A small-molecule ligand and the protein it binds are described below.
Small molecule (SMILES): CN1[C@H]2C[C@H](OC(=O)[C@H](CO)c3ccccc3)C[C@@H]1[C@@H](O)C2

Sequence of chain 1.A:
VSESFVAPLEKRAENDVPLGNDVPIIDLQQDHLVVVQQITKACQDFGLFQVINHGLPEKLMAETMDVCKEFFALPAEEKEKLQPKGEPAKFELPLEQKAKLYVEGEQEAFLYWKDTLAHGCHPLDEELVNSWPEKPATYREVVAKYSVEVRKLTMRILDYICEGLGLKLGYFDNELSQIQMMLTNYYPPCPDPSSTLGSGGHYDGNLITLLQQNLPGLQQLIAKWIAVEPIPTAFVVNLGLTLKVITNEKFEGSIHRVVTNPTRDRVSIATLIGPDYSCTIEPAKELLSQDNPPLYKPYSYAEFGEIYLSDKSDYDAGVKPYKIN

Binding-site contacts:
Ligand atom C16 contacts residue TYR318 of chain 1.A at 3.9 Å (hydrophobic).
Ligand atom C4 contacts residue GLU116 of chain 1.A at 3.4 Å.
Ligand atom C1 contacts residue GLU116 of chain 1.A at 3.6 Å.
Ligand atom C15 contacts residue TYR318 of chain 1.A at 3.2 Å (hydrophobic).
Ligand atom C1 contacts residue LEU198 of chain 1.A at 3.9 Å (hydrophobic).
Ligand atom C2 contacts residue LEU198 of chain 1.A at 3.8 Å (hydrophobic).
Ligand atom O1 contacts residue SIN1 of chain 1.L at 3.4 Å (h-bond).
Ligand atom C17 contacts residue LEU107 of chain 1.A at 3.9 Å (hydrophobic).
Ligand atom C7 contacts residue LEU289 of chain 1.A at 3.9 Å (hydrophobic).
Ligand atom C14 contacts residue TYR318 of chain 1.A at 3.8 Å (hydrophobic).
Ligand atom C3 contacts residue GLU116 of chain 1.A at 3.9 Å.
Ligand atom C2 contacts residue GLU116 of chain 1.A at 3.6 Å.
Ligand atom C3 contacts residue LEU326 of chain 1.A at 4.0 Å (hydrophobic).
Ligand atom C4 contacts residue TYR325 of chain 1.A at 3.5 Å (hydrophobic).
Ligand atom C16 contacts residue ASN221 of chain 1.A at 3.7 Å.
Ligand atom C15 contacts residue ASN221 of chain 1.A at 3.7 Å.
Ligand atom C10 contacts residue LEU289 of chain 1.A at 3.7 Å (hydrophobic).
Ligand atom C16 contacts residue TYR325 of chain 1.A at 3.9 Å (hydrophobic).
Ligand atom C6 contacts residue ASP219 of chain 1.A at 3.5 Å.
Ligand atom C5 contacts residue GLU116 of chain 1.A at 3.5 Å.
Ligand atom C8 contacts residue SER214 of chain 1.A at 3.4 Å.
Ligand atom O1 contacts residue HIS217 of chain 1.A at 3.7 Å.
Ligand atom N1 contacts residue GLU116 of chain 1.A at 2.7 Å (salt-bridge).
Ligand atom C8 contacts residue HIS217 of chain 1.A at 3.5 Å.
Ligand atom C5 contacts residue TYR325 of chain 1.A at 3.4 Å (hydrophobic).
Ligand atom O1 contacts residue ASP219 of chain 1.A at 3.7 Å.
Ligand atom C15 contacts residue TYR325 of chain 1.A at 3.9 Å (hydrophobic).
Ligand atom C15 contacts residue GLY220 of chain 1.A at 3.6 Å.
Ligand atom C17 contacts residue LEU289 of chain 1.A at 3.8 Å (hydrophobic).
Ligand atom O1 contacts residue FE21 of chain 1.B at 3.1 Å.
Ligand atom C6 contacts residue HIS217 of chain 1.A at 3.6 Å.
Ligand atom C6 contacts residue TYR325 of chain 1.A at 3.4 Å (hydrophobic).
Ligand atom O3 contacts residue MET196 of chain 1.A at 3.8 Å.
Ligand atom O4 contacts residue PHE103 of chain 1.A at 3.4 Å.
Ligand atom C6 contacts residue FE21 of chain 1.B at 3.9 Å.
Ligand atom C5 contacts residue HIS217 of chain 1.A at 3.9 Å.
Ligand atom C8 contacts residue GLU116 of chain 1.A at 3.2 Å.
Ligand atom C2 contacts residue PHE103 of chain 1.A at 3.8 Å (hydrophobic).
Ligand atom C14 contacts residue TYR325 of chain 1.A at 3.8 Å (hydrophobic).
Ligand atom O4 contacts residue LEU107 of chain 1.A at 3.7 Å.